A protein and the small-molecule ligand that binds it are described below.
Small molecule (SMILES): CC(=O)N[C@@H]1[C@@H](O)[C@H](O)[C@@H](CO)O[C@H]1O

Sequence of chain 1.B:
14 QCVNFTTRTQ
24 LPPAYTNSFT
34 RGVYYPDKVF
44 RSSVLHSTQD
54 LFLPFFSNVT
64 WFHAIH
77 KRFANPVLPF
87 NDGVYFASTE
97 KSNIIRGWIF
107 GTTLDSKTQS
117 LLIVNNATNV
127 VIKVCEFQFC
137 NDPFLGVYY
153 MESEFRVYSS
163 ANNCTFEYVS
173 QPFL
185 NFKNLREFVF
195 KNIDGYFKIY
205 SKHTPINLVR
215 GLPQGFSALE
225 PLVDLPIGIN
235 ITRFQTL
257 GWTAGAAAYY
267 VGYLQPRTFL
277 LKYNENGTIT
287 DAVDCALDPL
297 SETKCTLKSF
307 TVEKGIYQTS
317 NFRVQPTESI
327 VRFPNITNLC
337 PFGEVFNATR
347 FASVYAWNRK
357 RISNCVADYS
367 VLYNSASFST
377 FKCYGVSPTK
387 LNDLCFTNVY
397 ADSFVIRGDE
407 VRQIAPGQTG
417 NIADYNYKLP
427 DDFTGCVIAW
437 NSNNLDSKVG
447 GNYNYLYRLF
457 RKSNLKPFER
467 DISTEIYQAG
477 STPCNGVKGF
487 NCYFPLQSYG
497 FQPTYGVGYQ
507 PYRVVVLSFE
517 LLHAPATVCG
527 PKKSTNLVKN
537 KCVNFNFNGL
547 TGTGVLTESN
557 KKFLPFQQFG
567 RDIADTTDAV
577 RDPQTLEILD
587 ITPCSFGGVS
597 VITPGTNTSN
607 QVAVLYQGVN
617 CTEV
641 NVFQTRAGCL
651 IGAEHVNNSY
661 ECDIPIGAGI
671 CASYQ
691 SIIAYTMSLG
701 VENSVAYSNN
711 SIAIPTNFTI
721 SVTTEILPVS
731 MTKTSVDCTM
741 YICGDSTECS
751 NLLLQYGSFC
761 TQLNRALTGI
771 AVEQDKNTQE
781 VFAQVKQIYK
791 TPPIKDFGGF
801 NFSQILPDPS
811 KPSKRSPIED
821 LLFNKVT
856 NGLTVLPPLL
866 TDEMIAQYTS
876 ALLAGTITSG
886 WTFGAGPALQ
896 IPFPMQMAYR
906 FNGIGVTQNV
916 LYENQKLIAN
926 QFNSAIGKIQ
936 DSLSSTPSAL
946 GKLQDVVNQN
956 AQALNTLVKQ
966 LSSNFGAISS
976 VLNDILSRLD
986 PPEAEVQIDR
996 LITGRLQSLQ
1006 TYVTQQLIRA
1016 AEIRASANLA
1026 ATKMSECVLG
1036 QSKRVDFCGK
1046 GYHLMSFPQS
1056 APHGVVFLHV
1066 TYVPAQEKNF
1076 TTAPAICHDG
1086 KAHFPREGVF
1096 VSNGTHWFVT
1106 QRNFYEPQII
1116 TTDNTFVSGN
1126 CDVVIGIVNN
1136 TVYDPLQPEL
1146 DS

Binding-site contacts:
Ligand atom C3 contacts residue ASN61 of chain 1.B at 3.8 Å.
Ligand atom C4 contacts residue ASN61 of chain 1.B at 4.2 Å.
Ligand atom C8 contacts residue PHE59 of chain 1.B at 4.3 Å (hydrophobic).
Ligand atom C1 contacts residue ASN61 of chain 1.B at 1.4 Å.
Ligand atom C7 contacts residue ASN61 of chain 1.B at 3.8 Å.
Ligand atom C5 contacts residue TYR28 of chain 1.B at 3.6 Å (hydrophobic).
Ligand atom O7 contacts residue ASN61 of chain 1.B at 4.2 Å.
Ligand atom O5 contacts residue TYR28 of chain 1.B at 3.3 Å.
Ligand atom O5 contacts residue ASN61 of chain 1.B at 2.4 Å (h-bond).
Ligand atom O6 contacts residue TYR28 of chain 1.B at 3.3 Å.
Ligand atom C8 contacts residue ASN61 of chain 1.B at 4.4 Å.
Ligand atom N2 contacts residue ASN61 of chain 1.B at 2.9 Å (h-bond).
Ligand atom C5 contacts residue ASN61 of chain 1.B at 3.7 Å.
Ligand atom C1 contacts residue TYR28 of chain 1.B at 3.8 Å (hydrophobic).
Ligand atom C6 contacts residue TYR28 of chain 1.B at 3.7 Å (hydrophobic).
Ligand atom C2 contacts residue ASN61 of chain 1.B at 2.5 Å.